This small molecule binds to this protein.
Small molecule (SMILES): CC(=O)N[C@@H]1[C@@H](O)[C@H](O)[C@@H](CO)O[C@H]1O

Binding-site contacts:
Ligand atom C8 contacts residue ASN256 of chain 4.A at 4.4 Å.
Ligand atom C4 contacts residue ASN256 of chain 4.A at 4.4 Å.
Ligand atom C5 contacts residue ASN256 of chain 4.A at 3.6 Å.
Ligand atom C7 contacts residue ASN256 of chain 4.A at 3.2 Å.
Ligand atom C2 contacts residue ASN256 of chain 4.A at 2.7 Å.
Ligand atom C1 contacts residue ASN256 of chain 4.A at 1.5 Å.
Ligand atom N2 contacts residue ASN256 of chain 4.A at 3.1 Å (h-bond).
Ligand atom O5 contacts residue GLU259 of chain 4.A at 4.3 Å.
Ligand atom C6 contacts residue GLU259 of chain 4.A at 4.5 Å.
Ligand atom C3 contacts residue ASN256 of chain 4.A at 4.0 Å.
Ligand atom O7 contacts residue ASN256 of chain 4.A at 2.9 Å (h-bond).
Ligand atom C6 contacts residue THR258 of chain 4.A at 4.5 Å.
Ligand atom O5 contacts residue ASN256 of chain 4.A at 2.4 Å (h-bond).

Sequence of chain 4.A:
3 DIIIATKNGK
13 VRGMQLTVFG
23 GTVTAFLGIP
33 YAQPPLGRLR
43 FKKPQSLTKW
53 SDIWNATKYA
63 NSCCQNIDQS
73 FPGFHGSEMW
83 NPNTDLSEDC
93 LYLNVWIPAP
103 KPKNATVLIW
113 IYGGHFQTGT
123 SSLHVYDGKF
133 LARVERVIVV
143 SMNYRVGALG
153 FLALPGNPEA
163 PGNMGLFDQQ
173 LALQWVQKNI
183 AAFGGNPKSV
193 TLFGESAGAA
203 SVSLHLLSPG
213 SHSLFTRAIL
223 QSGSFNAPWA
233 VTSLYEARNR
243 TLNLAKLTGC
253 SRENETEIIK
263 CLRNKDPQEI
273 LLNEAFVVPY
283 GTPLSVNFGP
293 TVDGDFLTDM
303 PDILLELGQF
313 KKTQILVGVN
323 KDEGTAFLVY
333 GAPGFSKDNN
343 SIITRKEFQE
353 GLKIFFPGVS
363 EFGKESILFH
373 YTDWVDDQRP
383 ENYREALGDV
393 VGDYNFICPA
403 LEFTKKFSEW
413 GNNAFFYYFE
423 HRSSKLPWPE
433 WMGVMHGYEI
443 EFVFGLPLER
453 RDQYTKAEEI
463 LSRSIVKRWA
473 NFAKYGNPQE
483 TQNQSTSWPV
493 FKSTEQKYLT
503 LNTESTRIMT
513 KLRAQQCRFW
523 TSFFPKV